Sequence of chain 1.B:
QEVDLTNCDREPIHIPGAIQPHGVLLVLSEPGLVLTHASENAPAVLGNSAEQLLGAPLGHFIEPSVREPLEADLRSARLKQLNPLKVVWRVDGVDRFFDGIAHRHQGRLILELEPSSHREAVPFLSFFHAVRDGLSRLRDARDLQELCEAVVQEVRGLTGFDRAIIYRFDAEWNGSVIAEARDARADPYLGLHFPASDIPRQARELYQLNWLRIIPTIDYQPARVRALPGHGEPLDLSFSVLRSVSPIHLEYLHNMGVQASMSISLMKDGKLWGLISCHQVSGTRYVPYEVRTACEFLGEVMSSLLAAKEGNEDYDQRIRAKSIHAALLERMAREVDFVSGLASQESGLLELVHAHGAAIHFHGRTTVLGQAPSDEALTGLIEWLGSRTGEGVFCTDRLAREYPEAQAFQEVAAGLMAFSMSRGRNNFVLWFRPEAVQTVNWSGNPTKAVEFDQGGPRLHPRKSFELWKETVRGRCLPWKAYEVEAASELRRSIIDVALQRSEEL

This protein binds this small molecule.
Small molecule (SMILES): C=CC1=C(C)/C(=C/c2[nH]c(Cc3[nH]c(/C=C4\NC(=O)C(C)=C4C=C)c(C)c3CCC(=O)O)c(CCC(=O)O)c2C)NC1=O

Binding-site contacts:
Ligand atom CAC contacts residue ILE258 of chain 1.B at 3.3 Å (hydrophobic).
Ligand atom CGD contacts residue ARG253 of chain 1.B at 3.5 Å.
Ligand atom C4D contacts residue HIS259 of chain 1.B at 3.4 Å.
Ligand atom OC contacts residue TYR262 of chain 1.B at 3.0 Å.
Ligand atom O1D contacts residue ARG253 of chain 1.B at 2.9 Å (salt-bridge).
Ligand atom CGA contacts residue SER271 of chain 1.B at 3.4 Å.
Ligand atom O2D contacts residue VAL255 of chain 1.B at 3.2 Å.
Ligand atom CMD contacts residue GLU21 of chain 1.B at 3.2 Å.
Ligand atom C3C contacts residue ILE258 of chain 1.B at 3.3 Å (hydrophobic).
Ligand atom O2A contacts residue ILE225 of chain 1.B at 3.1 Å.
Ligand atom O1D contacts residue TYR217 of chain 1.B at 2.7 Å (h-bond).
Ligand atom CMB contacts residue TYR177 of chain 1.B at 3.2 Å (hydrophobic).
Ligand atom O2D contacts residue SER256 of chain 1.B at 3.2 Å (h-bond).
Ligand atom NA contacts residue ASP208 of chain 1.B at 3.0 Å (salt-bridge).
Ligand atom C1D contacts residue PRO210 of chain 1.B at 3.2 Å (hydrophobic).
Ligand atom ND contacts residue ASP208 of chain 1.B at 2.6 Å (salt-bridge).
Ligand atom CAD contacts residue TYR217 of chain 1.B at 3.2 Å (hydrophobic).
Ligand atom CAC contacts residue CYS18 of chain 1.B at 2.2 Å (hydrophobic).
Ligand atom O2A contacts residue SER271 of chain 1.B at 2.5 Å (h-bond).
Ligand atom OB contacts residue SER287 of chain 1.B at 3.2 Å (h-bond).
Ligand atom C1A contacts residue HIS259 of chain 1.B at 3.1 Å.
Ligand atom CHB contacts residue ILE209 of chain 1.B at 3.4 Å (hydrophobic).
Ligand atom CBA contacts residue HIS259 of chain 1.B at 3.4 Å.
Ligand atom OB contacts residue HIS289 of chain 1.B at 2.9 Å (h-bond).
Ligand atom C4C contacts residue ILE258 of chain 1.B at 3.5 Å (hydrophobic).
Ligand atom CHD contacts residue PRO210 of chain 1.B at 3.4 Å (hydrophobic).
Ligand atom CBB contacts residue VAL187 of chain 1.B at 3.3 Å (hydrophobic).
Ligand atom CBC contacts residue LEU469 of chain 1.B at 3.5 Å (hydrophobic).
Ligand atom CHA contacts residue HIS259 of chain 1.B at 3.4 Å.
Ligand atom NC contacts residue ASP208 of chain 1.B at 3.3 Å (salt-bridge).
Ligand atom CHA contacts residue TYR217 of chain 1.B at 3.4 Å (hydrophobic).
Ligand atom O2A contacts residue HIS259 of chain 1.B at 3.2 Å (h-bond).
Ligand atom C2A contacts residue HIS259 of chain 1.B at 3.4 Å.
Ligand atom CBC contacts residue CYS18 of chain 1.B at 1.7 Å (hydrophobic).
Ligand atom O2D contacts residue ARG253 of chain 1.B at 3.1 Å (salt-bridge).
Ligand atom CMC contacts residue VAL460 of chain 1.B at 3.4 Å (hydrophobic).
Ligand atom CMC contacts residue ALA459 of chain 1.B at 3.4 Å (hydrophobic).
Ligand atom ND contacts residue HIS259 of chain 1.B at 3.4 Å (h-bond).
Ligand atom O1A contacts residue SER273 of chain 1.B at 3.1 Å (h-bond).
Ligand atom NA contacts residue HIS259 of chain 1.B at 3.2 Å.